Sequence of chain 1.A:
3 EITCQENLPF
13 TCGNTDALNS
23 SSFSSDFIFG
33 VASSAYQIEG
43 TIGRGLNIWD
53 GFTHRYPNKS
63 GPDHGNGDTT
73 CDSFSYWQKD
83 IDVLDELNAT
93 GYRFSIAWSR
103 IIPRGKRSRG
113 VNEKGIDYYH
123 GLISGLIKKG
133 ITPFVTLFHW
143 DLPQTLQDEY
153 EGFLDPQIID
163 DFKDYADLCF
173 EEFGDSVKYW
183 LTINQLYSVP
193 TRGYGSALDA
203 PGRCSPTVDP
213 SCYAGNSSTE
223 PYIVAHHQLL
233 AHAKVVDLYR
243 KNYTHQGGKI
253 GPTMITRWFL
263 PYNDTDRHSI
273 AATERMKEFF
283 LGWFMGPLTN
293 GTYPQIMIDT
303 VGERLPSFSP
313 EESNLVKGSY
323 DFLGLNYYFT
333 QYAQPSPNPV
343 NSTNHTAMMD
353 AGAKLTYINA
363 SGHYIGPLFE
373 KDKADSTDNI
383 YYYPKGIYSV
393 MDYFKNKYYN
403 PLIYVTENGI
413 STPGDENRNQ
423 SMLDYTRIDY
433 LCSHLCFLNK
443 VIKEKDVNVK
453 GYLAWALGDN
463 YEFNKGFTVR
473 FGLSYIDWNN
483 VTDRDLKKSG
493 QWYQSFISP

Binding-site contacts:
Ligand atom F2 contacts residue HIS141 of chain 1.A at 3.2 Å.
Ligand atom O5 contacts residue GLN187 of chain 1.A at 4.1 Å.
Ligand atom O5 contacts residue TYR330 of chain 1.A at 2.9 Å (h-bond).
Ligand atom C2 contacts residue ASN186 of chain 1.A at 4.1 Å.
Ligand atom C1 contacts residue GLN187 of chain 1.A at 3.3 Å.
Ligand atom C5 contacts residue GLU409 of chain 1.A at 4.4 Å.
Ligand atom C1 contacts residue TYR330 of chain 1.A at 3.3 Å (hydrophobic).
Ligand atom O3 contacts residue HIS141 of chain 1.A at 2.9 Å (h-bond).
Ligand atom F2 contacts residue ASN186 of chain 1.A at 2.9 Å.
Ligand atom O3 contacts residue GLN39 of chain 1.A at 2.7 Å (h-bond).
Ligand atom O6 contacts residue PHE473 of chain 1.A at 3.8 Å.
Ligand atom C6 contacts residue PHE473 of chain 1.A at 3.5 Å (hydrophobic).
Ligand atom C5 contacts residue TRP457 of chain 1.A at 3.5 Å (hydrophobic).
Ligand atom C3 contacts residue TRP457 of chain 1.A at 3.6 Å (hydrophobic).
Ligand atom F2 contacts residue GLN187 of chain 1.A at 3.5 Å.
Ligand atom O4 contacts residue GLU464 of chain 1.A at 2.6 Å (salt-bridge).
Ligand atom C2 contacts residue TRP142 of chain 1.A at 4.4 Å (hydrophobic).
Ligand atom C6 contacts residue GLU464 of chain 1.A at 3.6 Å.
Ligand atom C6 contacts residue TRP457 of chain 1.A at 3.8 Å (hydrophobic).
Ligand atom F2 contacts residue ASN328 of chain 1.A at 4.1 Å.
Ligand atom C5 contacts residue TYR330 of chain 1.A at 3.2 Å (hydrophobic).
Ligand atom C3 contacts residue GLU409 of chain 1.A at 3.9 Å.
Ligand atom C4 contacts residue GLN39 of chain 1.A at 4.1 Å.
Ligand atom C1 contacts residue GLU409 of chain 1.A at 2.8 Å.
Ligand atom C4 contacts residue TRP457 of chain 1.A at 3.8 Å (hydrophobic).
Ligand atom C2 contacts residue GLU409 of chain 1.A at 3.6 Å.
Ligand atom C4 contacts residue GLU464 of chain 1.A at 3.6 Å.
Ligand atom O3 contacts residue TRP457 of chain 1.A at 3.7 Å.
Ligand atom F2 contacts residue GLU409 of chain 1.A at 2.7 Å.
Ligand atom C3 contacts residue HIS141 of chain 1.A at 3.8 Å.
Ligand atom O4 contacts residue TRP457 of chain 1.A at 3.2 Å.
Ligand atom O6 contacts residue GLU464 of chain 1.A at 2.6 Å (salt-bridge).
Ligand atom O3 contacts residue PHE465 of chain 1.A at 3.3 Å.
Ligand atom C5 contacts residue GLU464 of chain 1.A at 4.2 Å.
Ligand atom O4 contacts residue GLN39 of chain 1.A at 2.9 Å (h-bond).
Ligand atom C3 contacts residue GLN39 of chain 1.A at 3.7 Å.
Ligand atom C6 contacts residue TYR330 of chain 1.A at 3.4 Å (hydrophobic).
Ligand atom O5 contacts residue GLU409 of chain 1.A at 3.6 Å (salt-bridge).
Ligand atom C2 contacts residue HIS141 of chain 1.A at 4.0 Å.
Ligand atom C2 contacts residue GLN187 of chain 1.A at 3.7 Å.

This small molecule binds to this protein.
Small molecule (SMILES): OC[C@H]1O[C@H](O)[C@H](F)[C@@H](O)[C@@H]1O